This small molecule binds to this protein.
Small molecule (SMILES): Nc1ncnc2c1ncn2[C@@H]1O[C@H](CO[P](=O)(O)O[P](=O)(O)NP(=O)(O)O)[C@@H](O)[C@H]1O

Binding-site contacts:
Ligand atom O2' contacts residue TYR1427 of chain 1.B at 3.3 Å (h-bond).
Ligand atom O2B contacts residue GLY1279 of chain 1.B at 2.9 Å.
Ligand atom N6 contacts residue ILE1248 of chain 1.B at 2.6 Å (h-bond).
Ligand atom O3G contacts residue THR1281 of chain 1.B at 2.7 Å (h-bond).
Ligand atom O3A contacts residue THR1281 of chain 1.B at 3.4 Å (h-bond).
Ligand atom N1 contacts residue ILE1248 of chain 1.B at 3.0 Å (h-bond).
Ligand atom PG contacts residue THR1281 of chain 1.B at 3.3 Å.
Ligand atom O2G contacts residue LYS1280 of chain 1.B at 3.5 Å (salt-bridge).
Ligand atom PG contacts residue LYS1280 of chain 1.B at 3.2 Å.
Ligand atom O2' contacts residue THR1479 of chain 1.B at 2.6 Å.
Ligand atom O2B contacts residue LYS1280 of chain 1.B at 2.6 Å (salt-bridge).
Ligand atom O2A contacts residue THR1281 of chain 1.B at 3.4 Å (h-bond).
Ligand atom N3B contacts residue LYS1280 of chain 1.B at 2.8 Å (salt-bridge).
Ligand atom C5 contacts residue MET1282 of chain 1.B at 3.6 Å (hydrophobic).
Ligand atom N3 contacts residue ILE1426 of chain 1.B at 3.6 Å.
Ligand atom N3B contacts residue GLY1277 of chain 1.B at 3.4 Å (h-bond).
Ligand atom PB contacts residue THR1281 of chain 1.B at 3.4 Å.
Ligand atom C2 contacts residue TYR1430 of chain 1.B at 3.4 Å (hydrophobic).
Ligand atom O3A contacts residue ARG1476 of chain 1.B at 3.4 Å (salt-bridge).
Ligand atom O3' contacts residue THR1479 of chain 1.B at 2.7 Å.
Ligand atom C6 contacts residue ILE1248 of chain 1.B at 3.2 Å (hydrophobic).
Ligand atom N6 contacts residue THR1250 of chain 1.B at 3.6 Å (h-bond).
Ligand atom O5' contacts residue ARG1476 of chain 1.B at 3.6 Å.
Ligand atom N6 contacts residue VAL1247 of chain 1.B at 3.5 Å.
Ligand atom PB contacts residue GLY1279 of chain 1.B at 3.2 Å.
Ligand atom O2A contacts residue MET1282 of chain 1.B at 3.3 Å (h-bond).
Ligand atom PB contacts residue GLY1277 of chain 1.B at 3.5 Å.
Ligand atom O2A contacts residue GLY1279 of chain 1.B at 3.6 Å.
Ligand atom O1G contacts residue THR1281 of chain 1.B at 3.1 Å (h-bond).
Ligand atom O1G contacts residue ASP1343 of chain 1.B at 3.2 Å (salt-bridge).
Ligand atom O1B contacts residue SER1278 of chain 1.B at 2.5 Å (h-bond).
Ligand atom C2 contacts residue ILE1426 of chain 1.B at 3.0 Å (hydrophobic).
Ligand atom O1B contacts residue GLY1279 of chain 1.B at 2.3 Å (h-bond).
Ligand atom O1G contacts residue LYS1280 of chain 1.B at 2.9 Å (salt-bridge).
Ligand atom N3 contacts residue TYR1430 of chain 1.B at 3.6 Å.
Ligand atom O1B contacts residue GLY1277 of chain 1.B at 2.5 Å.
Ligand atom O2B contacts residue THR1281 of chain 1.B at 2.7 Å (h-bond).
Ligand atom N1 contacts residue ILE1426 of chain 1.B at 3.2 Å.
Ligand atom N6 contacts residue THR1253 of chain 1.B at 3.5 Å (h-bond).
Ligand atom C1' contacts residue TYR1427 of chain 1.B at 3.3 Å (hydrophobic).

Sequence of chain 1.B:
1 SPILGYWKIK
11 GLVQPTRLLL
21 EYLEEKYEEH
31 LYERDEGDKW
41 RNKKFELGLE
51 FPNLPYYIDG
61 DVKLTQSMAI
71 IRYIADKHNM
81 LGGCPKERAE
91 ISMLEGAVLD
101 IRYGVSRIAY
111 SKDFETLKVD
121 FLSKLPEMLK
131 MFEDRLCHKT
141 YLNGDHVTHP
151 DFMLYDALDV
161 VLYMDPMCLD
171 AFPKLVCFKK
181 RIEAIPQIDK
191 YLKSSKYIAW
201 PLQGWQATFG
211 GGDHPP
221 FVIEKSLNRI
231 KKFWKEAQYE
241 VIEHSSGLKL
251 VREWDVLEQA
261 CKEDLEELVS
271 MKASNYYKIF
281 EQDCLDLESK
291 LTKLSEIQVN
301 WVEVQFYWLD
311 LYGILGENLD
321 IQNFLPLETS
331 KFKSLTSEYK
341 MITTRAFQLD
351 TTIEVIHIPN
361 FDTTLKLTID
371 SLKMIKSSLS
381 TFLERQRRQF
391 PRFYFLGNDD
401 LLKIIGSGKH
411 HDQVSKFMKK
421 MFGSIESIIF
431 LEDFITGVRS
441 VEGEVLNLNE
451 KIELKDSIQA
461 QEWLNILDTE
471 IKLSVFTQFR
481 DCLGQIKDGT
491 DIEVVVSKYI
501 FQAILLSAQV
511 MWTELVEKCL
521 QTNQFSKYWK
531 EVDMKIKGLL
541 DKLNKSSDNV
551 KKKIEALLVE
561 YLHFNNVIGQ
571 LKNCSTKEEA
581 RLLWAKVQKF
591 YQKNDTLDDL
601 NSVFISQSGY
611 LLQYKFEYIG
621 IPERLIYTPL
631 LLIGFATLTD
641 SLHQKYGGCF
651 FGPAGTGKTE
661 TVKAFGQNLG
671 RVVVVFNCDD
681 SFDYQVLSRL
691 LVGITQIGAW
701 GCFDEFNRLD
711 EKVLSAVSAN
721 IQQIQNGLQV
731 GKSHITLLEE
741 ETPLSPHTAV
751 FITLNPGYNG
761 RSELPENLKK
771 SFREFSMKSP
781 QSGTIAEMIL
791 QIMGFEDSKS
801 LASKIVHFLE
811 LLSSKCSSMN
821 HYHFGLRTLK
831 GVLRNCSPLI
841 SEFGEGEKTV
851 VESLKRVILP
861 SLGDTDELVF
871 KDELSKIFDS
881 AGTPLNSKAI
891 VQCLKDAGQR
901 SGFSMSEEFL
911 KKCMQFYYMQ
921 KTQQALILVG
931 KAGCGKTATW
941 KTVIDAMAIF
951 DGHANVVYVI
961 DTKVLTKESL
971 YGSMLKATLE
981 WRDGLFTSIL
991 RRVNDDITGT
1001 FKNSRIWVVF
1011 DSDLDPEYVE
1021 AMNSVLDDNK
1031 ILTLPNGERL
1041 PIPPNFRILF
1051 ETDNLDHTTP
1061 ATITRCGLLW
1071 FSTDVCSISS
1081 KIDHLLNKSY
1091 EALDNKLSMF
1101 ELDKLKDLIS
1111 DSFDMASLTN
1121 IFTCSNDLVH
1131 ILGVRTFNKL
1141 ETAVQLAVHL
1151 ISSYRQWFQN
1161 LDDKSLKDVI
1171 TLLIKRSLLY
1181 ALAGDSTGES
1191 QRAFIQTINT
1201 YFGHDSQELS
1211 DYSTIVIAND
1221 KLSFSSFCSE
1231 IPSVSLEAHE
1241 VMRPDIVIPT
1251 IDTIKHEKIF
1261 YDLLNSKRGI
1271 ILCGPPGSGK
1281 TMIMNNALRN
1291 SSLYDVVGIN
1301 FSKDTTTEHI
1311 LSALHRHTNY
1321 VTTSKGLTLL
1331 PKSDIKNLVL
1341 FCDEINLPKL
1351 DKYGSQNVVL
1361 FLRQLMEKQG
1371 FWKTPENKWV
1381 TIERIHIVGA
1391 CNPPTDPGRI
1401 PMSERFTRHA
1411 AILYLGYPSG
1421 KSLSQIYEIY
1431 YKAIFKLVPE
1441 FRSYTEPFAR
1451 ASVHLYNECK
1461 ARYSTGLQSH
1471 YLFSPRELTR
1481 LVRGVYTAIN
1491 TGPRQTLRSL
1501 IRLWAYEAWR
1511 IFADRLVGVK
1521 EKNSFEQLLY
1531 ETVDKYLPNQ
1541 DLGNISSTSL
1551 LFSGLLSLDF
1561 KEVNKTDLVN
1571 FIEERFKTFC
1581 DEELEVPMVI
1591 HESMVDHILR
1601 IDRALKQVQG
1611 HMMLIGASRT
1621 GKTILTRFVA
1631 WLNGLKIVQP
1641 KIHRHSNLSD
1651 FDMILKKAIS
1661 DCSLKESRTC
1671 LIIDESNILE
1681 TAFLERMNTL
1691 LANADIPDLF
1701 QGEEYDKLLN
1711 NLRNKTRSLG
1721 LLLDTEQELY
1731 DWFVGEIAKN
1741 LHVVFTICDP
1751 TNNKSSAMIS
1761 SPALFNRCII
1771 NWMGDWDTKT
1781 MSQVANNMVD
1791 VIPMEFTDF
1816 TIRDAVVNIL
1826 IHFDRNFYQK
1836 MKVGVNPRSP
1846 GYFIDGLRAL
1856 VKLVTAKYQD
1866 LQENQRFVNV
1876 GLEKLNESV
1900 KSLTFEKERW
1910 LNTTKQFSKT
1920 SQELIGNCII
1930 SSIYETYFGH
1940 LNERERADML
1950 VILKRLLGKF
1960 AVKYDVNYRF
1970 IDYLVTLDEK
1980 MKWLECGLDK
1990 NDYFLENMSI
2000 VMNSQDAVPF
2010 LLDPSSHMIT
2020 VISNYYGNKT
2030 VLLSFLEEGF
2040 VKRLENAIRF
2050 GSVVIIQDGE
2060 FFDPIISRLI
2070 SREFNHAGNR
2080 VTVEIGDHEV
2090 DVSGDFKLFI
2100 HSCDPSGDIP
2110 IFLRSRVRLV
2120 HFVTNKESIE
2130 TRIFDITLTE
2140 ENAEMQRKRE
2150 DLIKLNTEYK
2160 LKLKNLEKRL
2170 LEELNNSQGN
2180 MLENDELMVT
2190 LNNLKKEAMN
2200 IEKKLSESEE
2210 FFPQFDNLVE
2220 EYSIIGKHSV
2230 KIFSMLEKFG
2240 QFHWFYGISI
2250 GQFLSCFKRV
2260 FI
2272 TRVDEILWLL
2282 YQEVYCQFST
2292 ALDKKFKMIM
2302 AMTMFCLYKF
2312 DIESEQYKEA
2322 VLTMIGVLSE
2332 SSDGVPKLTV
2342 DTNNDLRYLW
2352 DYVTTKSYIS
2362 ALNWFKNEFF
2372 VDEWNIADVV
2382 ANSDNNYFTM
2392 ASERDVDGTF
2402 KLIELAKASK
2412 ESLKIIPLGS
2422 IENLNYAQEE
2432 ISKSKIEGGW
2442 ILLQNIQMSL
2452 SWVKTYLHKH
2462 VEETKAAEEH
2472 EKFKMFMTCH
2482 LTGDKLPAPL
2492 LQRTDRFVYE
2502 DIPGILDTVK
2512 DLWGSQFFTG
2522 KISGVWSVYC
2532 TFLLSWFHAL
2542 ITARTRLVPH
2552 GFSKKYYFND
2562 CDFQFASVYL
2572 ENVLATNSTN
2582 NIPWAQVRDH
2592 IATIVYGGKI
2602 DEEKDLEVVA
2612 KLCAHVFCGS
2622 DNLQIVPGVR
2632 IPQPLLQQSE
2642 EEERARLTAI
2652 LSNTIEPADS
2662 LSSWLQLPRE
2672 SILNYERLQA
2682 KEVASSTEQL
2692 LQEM